A protein and the small-molecule ligand that binds it are described below.
Small molecule (SMILES): O[C@@H]1[C@@H](O)[C@@H](O)OC[C@H]1O

Sequence of chain 1.A:
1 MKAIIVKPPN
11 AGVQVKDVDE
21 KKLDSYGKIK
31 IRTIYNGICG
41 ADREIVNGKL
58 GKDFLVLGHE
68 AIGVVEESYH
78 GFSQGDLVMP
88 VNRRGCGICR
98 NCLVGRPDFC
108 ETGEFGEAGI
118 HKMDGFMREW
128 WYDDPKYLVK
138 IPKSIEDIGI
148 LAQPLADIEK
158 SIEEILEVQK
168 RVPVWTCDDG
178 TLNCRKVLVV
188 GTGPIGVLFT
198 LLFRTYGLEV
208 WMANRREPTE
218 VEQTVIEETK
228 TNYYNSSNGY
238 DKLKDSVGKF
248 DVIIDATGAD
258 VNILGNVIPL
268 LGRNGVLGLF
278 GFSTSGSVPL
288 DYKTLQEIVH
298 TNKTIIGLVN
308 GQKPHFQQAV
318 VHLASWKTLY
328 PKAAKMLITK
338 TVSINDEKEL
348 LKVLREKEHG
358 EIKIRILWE

Sequence of chain 1.B:
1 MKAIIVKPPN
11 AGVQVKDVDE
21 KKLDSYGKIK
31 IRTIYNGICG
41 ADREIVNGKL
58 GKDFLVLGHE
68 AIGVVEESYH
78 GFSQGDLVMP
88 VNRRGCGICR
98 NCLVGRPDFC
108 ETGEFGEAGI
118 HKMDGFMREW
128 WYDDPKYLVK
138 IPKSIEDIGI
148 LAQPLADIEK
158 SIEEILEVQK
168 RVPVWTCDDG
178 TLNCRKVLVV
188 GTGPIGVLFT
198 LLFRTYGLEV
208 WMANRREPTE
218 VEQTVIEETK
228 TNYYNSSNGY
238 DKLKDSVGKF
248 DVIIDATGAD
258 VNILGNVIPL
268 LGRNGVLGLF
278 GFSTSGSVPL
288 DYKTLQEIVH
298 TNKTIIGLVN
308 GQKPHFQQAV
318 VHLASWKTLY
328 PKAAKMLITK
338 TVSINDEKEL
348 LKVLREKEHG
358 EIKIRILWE

Binding-site contacts:
Ligand atom O1 contacts residue LYS137 of chain 1.A at 2.7 Å (salt-bridge).
Ligand atom O5 contacts residue GLN314 of chain 1.A at 3.4 Å.
Ligand atom C1 contacts residue LYS137 of chain 1.A at 3.4 Å.
Ligand atom C5 contacts residue VAL318 of chain 1.A at 3.8 Å (hydrophobic).
Ligand atom O4 contacts residue THR202 of chain 1.B at 2.7 Å (h-bond).
Ligand atom C4 contacts residue THR202 of chain 1.B at 3.4 Å.
Ligand atom C4 contacts residue ARG201 of chain 1.B at 4.3 Å.
Ligand atom C5 contacts residue GLN314 of chain 1.A at 3.3 Å.
Ligand atom O4 contacts residue VAL318 of chain 1.A at 3.6 Å.
Ligand atom O4 contacts residue ARG201 of chain 1.B at 3.6 Å.
Ligand atom O5 contacts residue VAL317 of chain 1.A at 3.7 Å.
Ligand atom C1 contacts residue GLN314 of chain 1.A at 3.8 Å.
Ligand atom O2 contacts residue LYS137 of chain 1.A at 3.9 Å.
Ligand atom C1 contacts residue VAL317 of chain 1.A at 4.5 Å (hydrophobic).
Ligand atom O2 contacts residue GLN314 of chain 1.A at 4.2 Å.
Ligand atom C1 contacts residue VAL136 of chain 1.A at 4.4 Å (hydrophobic).
Ligand atom O1 contacts residue VAL317 of chain 1.A at 4.0 Å.
Ligand atom C3 contacts residue ARG201 of chain 1.B at 4.2 Å.
Ligand atom C4 contacts residue GLN314 of chain 1.A at 4.3 Å.
Ligand atom O3 contacts residue ARG201 of chain 1.B at 3.2 Å (salt-bridge).
Ligand atom C5 contacts residue VAL317 of chain 1.A at 3.7 Å (hydrophobic).
Ligand atom C2 contacts residue GLN314 of chain 1.A at 3.9 Å.
Ligand atom O3 contacts residue GLY204 of chain 1.B at 3.3 Å.
Ligand atom C4 contacts residue VAL318 of chain 1.A at 4.2 Å (hydrophobic).
Ligand atom C3 contacts residue THR202 of chain 1.B at 4.5 Å.
Ligand atom C5 contacts residue THR202 of chain 1.B at 4.4 Å.
Ligand atom O3 contacts residue THR202 of chain 1.B at 4.2 Å.
Ligand atom O5 contacts residue LYS137 of chain 1.A at 4.2 Å.
Ligand atom O1 contacts residue PRO139 of chain 1.A at 4.2 Å.